Sequence of chain 1.E:
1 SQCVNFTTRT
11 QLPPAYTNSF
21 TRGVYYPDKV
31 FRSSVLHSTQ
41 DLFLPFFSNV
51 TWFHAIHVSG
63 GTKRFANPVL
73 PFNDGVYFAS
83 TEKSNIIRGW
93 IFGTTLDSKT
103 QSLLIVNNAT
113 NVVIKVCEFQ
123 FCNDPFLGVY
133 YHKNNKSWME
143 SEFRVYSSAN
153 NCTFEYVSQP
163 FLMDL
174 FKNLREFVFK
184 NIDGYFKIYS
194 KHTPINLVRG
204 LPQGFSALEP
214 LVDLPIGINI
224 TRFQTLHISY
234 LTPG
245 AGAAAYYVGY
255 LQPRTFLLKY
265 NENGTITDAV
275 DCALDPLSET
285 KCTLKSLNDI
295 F

This small molecule binds to this protein.
Small molecule (SMILES): CC(=O)N[C@H]1CO[C@H](CO[C@@H]2O[C@@H](C)[C@@H](O)[C@@H](O)[C@@H]2O)[C@@H](O)[C@@H]1O

Binding-site contacts:
Ligand atom C1 contacts residue ASN153 of chain 1.E at 1.4 Å.
Ligand atom C7 contacts residue ASN152 of chain 1.E at 4.2 Å.
Ligand atom C7 contacts residue ASN153 of chain 1.E at 4.0 Å.
Ligand atom C5 contacts residue ASN153 of chain 1.E at 3.6 Å.
Ligand atom C3 contacts residue ASN153 of chain 1.E at 3.8 Å.
Ligand atom C6 contacts residue PRO14 of chain 1.A at 4.2 Å (hydrophobic).
Ligand atom O5 contacts residue PRO14 of chain 1.A at 4.5 Å.
Ligand atom C4 contacts residue ASN153 of chain 1.E at 4.2 Å.
Ligand atom C5 contacts residue PRO14 of chain 1.A at 4.0 Å (hydrophobic).
Ligand atom N2 contacts residue ASN152 of chain 1.E at 4.5 Å.
Ligand atom N2 contacts residue ASN153 of chain 1.E at 3.0 Å (h-bond).
Ligand atom C1 contacts residue PRO14 of chain 1.A at 4.3 Å (hydrophobic).
Ligand atom C2 contacts residue ASN153 of chain 1.E at 2.4 Å.
Ligand atom O5 contacts residue ASN153 of chain 1.E at 2.3 Å (h-bond).
Ligand atom O5 contacts residue GLN13 of chain 1.A at 4.1 Å.
Ligand atom C6 contacts residue GLN13 of chain 1.A at 3.7 Å.
Ligand atom C8 contacts residue ASN152 of chain 1.E at 3.4 Å.
Ligand atom O7 contacts residue GLU120 of chain 1.E at 4.3 Å.

Sequence of chain 1.A:
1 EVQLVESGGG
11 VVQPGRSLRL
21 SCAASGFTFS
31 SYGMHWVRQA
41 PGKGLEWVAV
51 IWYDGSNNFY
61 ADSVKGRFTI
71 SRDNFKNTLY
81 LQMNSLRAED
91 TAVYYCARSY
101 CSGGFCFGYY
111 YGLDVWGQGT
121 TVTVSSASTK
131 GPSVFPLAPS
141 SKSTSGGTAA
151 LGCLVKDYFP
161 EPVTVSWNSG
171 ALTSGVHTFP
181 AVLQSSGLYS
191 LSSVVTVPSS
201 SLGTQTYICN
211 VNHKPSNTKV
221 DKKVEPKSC